Sequence of chain 1.IA:
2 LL

The small molecule below binds the protein below.
Small molecule (SMILES): COc1cc2c(Oc3ccc4[nH]c(C)cc4c3F)ncnc2cc1OCCCN1CCC(c2ccc(C(N)=O)cc2)CC1

Binding-site contacts:
Ligand atom C06 contacts residue BEZ1 of chain 1.IA at 3.6 Å.
Ligand atom C15 contacts residue ARG104 of chain 1.M at 3.7 Å.
Ligand atom C41 contacts residue GLN131 of chain 1.E at 3.2 Å.
Ligand atom O13 contacts residue SER57 of chain 1.G at 3.4 Å.
Ligand atom C24 contacts residue MET60 of chain 1.G at 3.2 Å (hydrophobic).
Ligand atom C16 contacts residue ARG104 of chain 1.M at 3.3 Å.
Ligand atom C29 contacts residue SER55 of chain 1.G at 3.7 Å.
Ligand atom C18 contacts residue HIS102 of chain 1.M at 3.4 Å.
Ligand atom C15 contacts residue ILE131 of chain 1.G at 3.8 Å (hydrophobic).
Ligand atom C04 contacts residue TRP159 of chain 1.M at 3.7 Å (hydrophobic).
Ligand atom C18 contacts residue ARG104 of chain 1.M at 3.1 Å.
Ligand atom C17 contacts residue HIS102 of chain 1.M at 3.2 Å.
Ligand atom C18 contacts residue GLY79 of chain 1.M at 3.2 Å.
Ligand atom C19 contacts residue GLY79 of chain 1.M at 3.5 Å.
Ligand atom N22 contacts residue ARG104 of chain 1.M at 3.5 Å.
Ligand atom C24 contacts residue HIS102 of chain 1.M at 3.8 Å.
Ligand atom N09 contacts residue ILE131 of chain 1.G at 3.6 Å.
Ligand atom C21 contacts residue HIS102 of chain 1.M at 3.6 Å.
Ligand atom C19 contacts residue SER57 of chain 1.G at 3.8 Å.
Ligand atom C39 contacts residue LEU2 of chain 1.IA at 3.0 Å (hydrophobic).
Ligand atom O43 contacts residue GLY112 of chain 1.G at 3.7 Å.
Ligand atom C04 contacts residue BEZ1 of chain 1.IA at 3.4 Å.
Ligand atom C17 contacts residue ARG104 of chain 1.M at 3.0 Å.
Ligand atom C21 contacts residue MET60 of chain 1.G at 3.6 Å (hydrophobic).
Ligand atom F23 contacts residue ILE56 of chain 1.G at 3.4 Å.
Ligand atom C19 contacts residue ARG104 of chain 1.M at 3.4 Å.
Ligand atom C38 contacts residue LEU2 of chain 1.IA at 3.4 Å (hydrophobic).
Ligand atom C24 contacts residue GLU134 of chain 1.G at 3.1 Å.
Ligand atom C14 contacts residue ARG104 of chain 1.M at 3.7 Å.
Ligand atom C08 contacts residue TRP159 of chain 1.M at 3.4 Å (hydrophobic).
Ligand atom N07 contacts residue TRP159 of chain 1.M at 3.1 Å.
Ligand atom C38 contacts residue GLN131 of chain 1.E at 3.6 Å.
Ligand atom C15 contacts residue ILE56 of chain 1.G at 3.7 Å (hydrophobic).
Ligand atom O43 contacts residue GLN131 of chain 1.E at 2.4 Å (h-bond).
Ligand atom C05 contacts residue BEZ1 of chain 1.IA at 3.3 Å.
Ligand atom F23 contacts residue ILE131 of chain 1.G at 2.9 Å.
Ligand atom N07 contacts residue BEZ1 of chain 1.IA at 3.8 Å.
Ligand atom C37 contacts residue GLN131 of chain 1.E at 2.9 Å.
Ligand atom N22 contacts residue HIS102 of chain 1.M at 2.5 Å (h-bond).
Ligand atom C10 contacts residue BEZ1 of chain 1.IA at 3.6 Å.

Sequence of chain 1.G:
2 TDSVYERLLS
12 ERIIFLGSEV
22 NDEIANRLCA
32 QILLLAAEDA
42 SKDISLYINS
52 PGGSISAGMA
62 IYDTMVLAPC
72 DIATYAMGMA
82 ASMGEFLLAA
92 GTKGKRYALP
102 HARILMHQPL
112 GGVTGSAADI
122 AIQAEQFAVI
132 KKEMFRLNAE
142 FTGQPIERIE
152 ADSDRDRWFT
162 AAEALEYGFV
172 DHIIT

Sequence of chain 1.E:
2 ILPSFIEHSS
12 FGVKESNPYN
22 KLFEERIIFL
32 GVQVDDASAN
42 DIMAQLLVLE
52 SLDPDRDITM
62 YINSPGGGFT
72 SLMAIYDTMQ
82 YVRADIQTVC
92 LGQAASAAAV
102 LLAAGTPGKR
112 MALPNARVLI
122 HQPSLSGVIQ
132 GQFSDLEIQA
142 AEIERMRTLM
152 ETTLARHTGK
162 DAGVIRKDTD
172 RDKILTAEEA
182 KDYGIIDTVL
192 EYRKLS

Sequence of chain 1.M:
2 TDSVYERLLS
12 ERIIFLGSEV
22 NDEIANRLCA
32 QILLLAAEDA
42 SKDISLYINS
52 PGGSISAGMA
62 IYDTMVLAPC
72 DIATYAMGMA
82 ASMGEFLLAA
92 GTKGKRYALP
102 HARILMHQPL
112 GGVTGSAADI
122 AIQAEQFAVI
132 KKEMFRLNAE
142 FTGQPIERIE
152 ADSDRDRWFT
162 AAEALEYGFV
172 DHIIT